Sequence of chain 1.B:
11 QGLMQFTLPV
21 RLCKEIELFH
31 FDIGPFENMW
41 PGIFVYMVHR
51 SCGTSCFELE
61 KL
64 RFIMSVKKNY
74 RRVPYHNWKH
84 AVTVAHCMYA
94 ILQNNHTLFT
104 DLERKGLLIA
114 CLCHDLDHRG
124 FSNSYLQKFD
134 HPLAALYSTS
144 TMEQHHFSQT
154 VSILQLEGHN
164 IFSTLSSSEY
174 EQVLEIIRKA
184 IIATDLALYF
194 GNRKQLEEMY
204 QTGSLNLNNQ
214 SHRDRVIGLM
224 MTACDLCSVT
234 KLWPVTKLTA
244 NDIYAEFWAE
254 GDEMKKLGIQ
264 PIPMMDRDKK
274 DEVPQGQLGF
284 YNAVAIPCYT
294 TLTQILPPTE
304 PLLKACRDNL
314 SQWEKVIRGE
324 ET

A small-molecule ligand and the protein it binds are described below.
Small molecule (SMILES): Cn1ncc(C(=O)N2CCC2)c1C(=O)N[C@@H]1CCn2cc(-c3ccccc3)nc2C1

Binding-site contacts:
Ligand atom C3 contacts residue MET267 of chain 1.B at 3.8 Å (hydrophobic).
Ligand atom O18 contacts residue GLN280 of chain 1.B at 3.0 Å (h-bond).
Ligand atom O18 contacts residue PHE283 of chain 1.B at 3.4 Å.
Ligand atom C29 contacts residue HIS79 of chain 1.B at 3.6 Å.
Ligand atom C2 contacts residue PHE283 of chain 1.B at 3.5 Å (hydrophobic).
Ligand atom C11 contacts residue GLY279 of chain 1.B at 3.6 Å.
Ligand atom C8 contacts residue MET267 of chain 1.B at 3.9 Å (hydrophobic).
Ligand atom C1 contacts residue PHE283 of chain 1.B at 3.5 Å (hydrophobic).
Ligand atom C4 contacts residue TYR247 of chain 1.B at 3.4 Å (hydrophobic).
Ligand atom C5 contacts residue TYR247 of chain 1.B at 3.4 Å (hydrophobic).
Ligand atom C11 contacts residue MET267 of chain 1.B at 3.6 Å (hydrophobic).
Ligand atom C24 contacts residue PHE283 of chain 1.B at 3.9 Å (hydrophobic).
Ligand atom C8 contacts residue TYR247 of chain 1.B at 3.9 Å (hydrophobic).
Ligand atom C24 contacts residue ILE246 of chain 1.B at 3.6 Å (hydrophobic).
Ligand atom N22 contacts residue ILE246 of chain 1.B at 3.4 Å.
Ligand atom C24 contacts residue VAL232 of chain 1.B at 3.7 Å (hydrophobic).
Ligand atom C16 contacts residue GLY279 of chain 1.B at 3.9 Å.
Ligand atom C13 contacts residue GLU275 of chain 1.B at 3.5 Å.
Ligand atom C19 contacts residue PHE283 of chain 1.B at 3.5 Å (hydrophobic).
Ligand atom C21 contacts residue LEU229 of chain 1.B at 3.6 Å (hydrophobic).
Ligand atom N6 contacts residue MET267 of chain 1.B at 3.7 Å.
Ligand atom C13 contacts residue PRO266 of chain 1.B at 3.6 Å (hydrophobic).
Ligand atom N9 contacts residue TYR247 of chain 1.B at 2.7 Å (h-bond).
Ligand atom N26 contacts residue PHE250 of chain 1.B at 3.9 Å.
Ligand atom N23 contacts residue PHE283 of chain 1.B at 3.7 Å.
Ligand atom N23 contacts residue ILE246 of chain 1.B at 3.5 Å.
Ligand atom C2 contacts residue MET267 of chain 1.B at 3.6 Å (hydrophobic).
Ligand atom C5 contacts residue MET267 of chain 1.B at 3.7 Å (hydrophobic).
Ligand atom C8 contacts residue GLY279 of chain 1.B at 3.6 Å.
Ligand atom N10 contacts residue PHE283 of chain 1.B at 3.7 Å.
Ligand atom N9 contacts residue MET267 of chain 1.B at 3.7 Å.
Ligand atom C15 contacts residue LYS272 of chain 1.B at 3.9 Å.
Ligand atom C15 contacts residue PRO266 of chain 1.B at 3.6 Å (hydrophobic).
Ligand atom C12 contacts residue MET267 of chain 1.B at 3.6 Å (hydrophobic).
Ligand atom C14 contacts residue PRO266 of chain 1.B at 3.5 Å (hydrophobic).
Ligand atom C17 contacts residue PHE283 of chain 1.B at 3.4 Å (hydrophobic).
Ligand atom C4 contacts residue GLN280 of chain 1.B at 3.6 Å.
Ligand atom C15 contacts residue GLU275 of chain 1.B at 3.7 Å.
Ligand atom C24 contacts residue SER231 of chain 1.B at 3.9 Å.
Ligand atom C16 contacts residue MET267 of chain 1.B at 3.9 Å (hydrophobic).